This small molecule binds to this protein.
Small molecule (SMILES): CC(=O)N[C@H]1[C@H](O[C@H]2[C@H](O)[C@@H](NC(C)=O)CO[C@@H]2CO[C@@H]2O[C@@H](C)[C@@H](O)[C@@H](O)[C@@H]2O)O[C@H](CO)[C@@H](O)[C@@H]1O

Sequence of chain 1.C:
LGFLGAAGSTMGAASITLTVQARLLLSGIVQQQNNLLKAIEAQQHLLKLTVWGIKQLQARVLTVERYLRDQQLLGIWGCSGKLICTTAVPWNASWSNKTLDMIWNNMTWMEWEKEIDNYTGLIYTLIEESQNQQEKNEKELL

Binding-site contacts:
Ligand atom C7 contacts residue LYS99 of chain 1.C at 4.1 Å.
Ligand atom C6 contacts residue ASN98 of chain 1.C at 3.7 Å.
Ligand atom O7 contacts residue ASN98 of chain 1.C at 3.1 Å (h-bond).
Ligand atom C3 contacts residue ASN98 of chain 1.C at 3.8 Å.
Ligand atom C8 contacts residue SER97 of chain 1.C at 3.8 Å.
Ligand atom C5 contacts residue ASN98 of chain 1.C at 4.2 Å.
Ligand atom O7 contacts residue SER97 of chain 1.C at 4.0 Å.
Ligand atom C1 contacts residue ASN98 of chain 1.C at 1.4 Å.
Ligand atom O5 contacts residue ASN98 of chain 1.C at 2.3 Å (h-bond).
Ligand atom C7 contacts residue ASN98 of chain 1.C at 3.5 Å.
Ligand atom O7 contacts residue LYS99 of chain 1.C at 3.2 Å.
Ligand atom C8 contacts residue LYS99 of chain 1.C at 4.2 Å.
Ligand atom C2 contacts residue ASN98 of chain 1.C at 2.5 Å.
Ligand atom N2 contacts residue ASN98 of chain 1.C at 3.0 Å (h-bond).
Ligand atom C8 contacts residue ASN98 of chain 1.C at 4.1 Å.
Ligand atom O5 contacts residue ASN98 of chain 1.C at 4.3 Å.
Ligand atom C7 contacts residue SER97 of chain 1.C at 4.2 Å.
Ligand atom C4 contacts residue ASN98 of chain 1.C at 4.2 Å.
Ligand atom C5 contacts residue ASN98 of chain 1.C at 3.6 Å.